Binding-site contacts:
Ligand atom C4 contacts residue TYR157 of chain 27.A at 3.5 Å (hydrophobic).
Ligand atom C5 contacts residue ASP155 of chain 27.A at 2.5 Å.
Ligand atom C3 contacts residue SER156 of chain 27.A at 3.2 Å.
Ligand atom O5 contacts residue ARG219 of chain 27.A at 3.5 Å (salt-bridge).
Ligand atom O1 contacts residue GLN234 of chain 44.C at 2.6 Å (h-bond).
Ligand atom C2 contacts residue SER156 of chain 27.A at 3.6 Å.
Ligand atom C21 contacts residue GLN160 of chain 27.A at 3.6 Å.
Ligand atom O6 contacts residue GLN160 of chain 27.A at 2.9 Å.
Ligand atom O1 contacts residue GLN233 of chain 44.C at 3.6 Å.
Ligand atom O4 contacts residue PHE76 of chain 44.A at 2.2 Å.
Ligand atom C8 contacts residue GLN234 of chain 44.C at 2.9 Å.
Ligand atom C12 contacts residue GLN234 of chain 44.C at 2.8 Å.
Ligand atom C21 contacts residue ARG234 of chain 44.A at 3.5 Å.
Ligand atom C13 contacts residue PHE236 of chain 44.C at 3.4 Å (hydrophobic).
Ligand atom O5 contacts residue ARG234 of chain 44.A at 2.7 Å (salt-bridge).
Ligand atom O2 contacts residue GLN233 of chain 44.C at 2.9 Å (h-bond).
Ligand atom C6 contacts residue TYR157 of chain 27.A at 2.6 Å (hydrophobic).
Ligand atom O4 contacts residue PHE236 of chain 44.C at 2.6 Å.
Ligand atom N1 contacts residue SER156 of chain 27.A at 2.9 Å.
Ligand atom C3 contacts residue ASP155 of chain 27.A at 3.0 Å.
Ligand atom C6 contacts residue SER156 of chain 27.A at 3.4 Å.
Ligand atom C13 contacts residue PHE76 of chain 44.A at 2.9 Å (hydrophobic).
Ligand atom C1 contacts residue TYR157 of chain 27.A at 3.5 Å (hydrophobic).
Ligand atom O2 contacts residue TYR157 of chain 27.A at 3.4 Å.
Ligand atom C20 contacts residue PHE76 of chain 44.A at 3.2 Å (hydrophobic).
Ligand atom C14 contacts residue PHE76 of chain 44.A at 3.3 Å (hydrophobic).
Ligand atom C8 contacts residue ASP155 of chain 27.A at 3.7 Å.
Ligand atom C1 contacts residue GLN160 of chain 27.A at 2.6 Å.
Ligand atom C7 contacts residue GLN234 of chain 44.C at 2.2 Å.
Ligand atom N1 contacts residue ASP155 of chain 27.A at 2.5 Å (salt-bridge).
Ligand atom O6 contacts residue ARG234 of chain 44.A at 3.4 Å (salt-bridge).
Ligand atom C4 contacts residue SER156 of chain 27.A at 3.0 Å.
Ligand atom N1 contacts residue TYR157 of chain 27.A at 2.5 Å (h-bond).
Ligand atom C4 contacts residue ASP155 of chain 27.A at 1.9 Å.
Ligand atom C5 contacts residue TYR157 of chain 27.A at 2.8 Å (hydrophobic).
Ligand atom C5 contacts residue SER156 of chain 27.A at 2.9 Å.
Ligand atom S1 contacts residue GLN234 of chain 44.C at 2.2 Å (h-bond).
Ligand atom C6 contacts residue GLN160 of chain 27.A at 2.9 Å.
Ligand atom O2 contacts residue GLN234 of chain 44.C at 2.5 Å (h-bond).
Ligand atom C2 contacts residue GLN160 of chain 27.A at 3.5 Å.

Sequence of chain 27.A:
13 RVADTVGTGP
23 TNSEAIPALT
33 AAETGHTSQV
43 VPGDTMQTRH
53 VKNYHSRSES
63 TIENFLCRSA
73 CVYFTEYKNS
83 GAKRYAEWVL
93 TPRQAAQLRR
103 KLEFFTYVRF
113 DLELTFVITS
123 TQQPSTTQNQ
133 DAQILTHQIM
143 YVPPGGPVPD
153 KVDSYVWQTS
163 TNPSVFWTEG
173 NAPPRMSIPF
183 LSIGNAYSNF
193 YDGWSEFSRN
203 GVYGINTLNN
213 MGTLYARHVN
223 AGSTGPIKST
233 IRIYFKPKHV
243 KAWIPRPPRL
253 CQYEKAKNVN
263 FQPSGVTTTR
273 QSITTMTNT

Sequence of chain 44.C:
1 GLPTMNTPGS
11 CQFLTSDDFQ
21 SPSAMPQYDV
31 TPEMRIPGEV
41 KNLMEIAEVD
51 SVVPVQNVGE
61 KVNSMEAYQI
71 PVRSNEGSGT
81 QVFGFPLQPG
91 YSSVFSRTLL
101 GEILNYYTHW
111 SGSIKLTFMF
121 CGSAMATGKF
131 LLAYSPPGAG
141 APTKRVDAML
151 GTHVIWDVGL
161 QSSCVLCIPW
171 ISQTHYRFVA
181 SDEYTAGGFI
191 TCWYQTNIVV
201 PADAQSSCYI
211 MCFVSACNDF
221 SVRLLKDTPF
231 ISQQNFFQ

This small molecule binds to this protein.
Small molecule (SMILES): O=C(O)c1ccc(NS(=O)(=O)c2ccc(N3C(=O)c4ccccc4C3=O)cc2)cc1

Sequence of chain 44.A:
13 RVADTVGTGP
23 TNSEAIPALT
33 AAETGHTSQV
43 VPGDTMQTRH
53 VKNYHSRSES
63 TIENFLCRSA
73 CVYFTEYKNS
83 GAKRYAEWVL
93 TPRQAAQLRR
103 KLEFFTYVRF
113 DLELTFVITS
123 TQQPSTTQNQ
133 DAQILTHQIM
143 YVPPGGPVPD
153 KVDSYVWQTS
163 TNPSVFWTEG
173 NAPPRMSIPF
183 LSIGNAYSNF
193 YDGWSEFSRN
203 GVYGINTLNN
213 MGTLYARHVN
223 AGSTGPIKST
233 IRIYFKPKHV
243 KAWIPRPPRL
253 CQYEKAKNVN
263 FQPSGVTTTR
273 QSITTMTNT